Sequence of chain 1.C:
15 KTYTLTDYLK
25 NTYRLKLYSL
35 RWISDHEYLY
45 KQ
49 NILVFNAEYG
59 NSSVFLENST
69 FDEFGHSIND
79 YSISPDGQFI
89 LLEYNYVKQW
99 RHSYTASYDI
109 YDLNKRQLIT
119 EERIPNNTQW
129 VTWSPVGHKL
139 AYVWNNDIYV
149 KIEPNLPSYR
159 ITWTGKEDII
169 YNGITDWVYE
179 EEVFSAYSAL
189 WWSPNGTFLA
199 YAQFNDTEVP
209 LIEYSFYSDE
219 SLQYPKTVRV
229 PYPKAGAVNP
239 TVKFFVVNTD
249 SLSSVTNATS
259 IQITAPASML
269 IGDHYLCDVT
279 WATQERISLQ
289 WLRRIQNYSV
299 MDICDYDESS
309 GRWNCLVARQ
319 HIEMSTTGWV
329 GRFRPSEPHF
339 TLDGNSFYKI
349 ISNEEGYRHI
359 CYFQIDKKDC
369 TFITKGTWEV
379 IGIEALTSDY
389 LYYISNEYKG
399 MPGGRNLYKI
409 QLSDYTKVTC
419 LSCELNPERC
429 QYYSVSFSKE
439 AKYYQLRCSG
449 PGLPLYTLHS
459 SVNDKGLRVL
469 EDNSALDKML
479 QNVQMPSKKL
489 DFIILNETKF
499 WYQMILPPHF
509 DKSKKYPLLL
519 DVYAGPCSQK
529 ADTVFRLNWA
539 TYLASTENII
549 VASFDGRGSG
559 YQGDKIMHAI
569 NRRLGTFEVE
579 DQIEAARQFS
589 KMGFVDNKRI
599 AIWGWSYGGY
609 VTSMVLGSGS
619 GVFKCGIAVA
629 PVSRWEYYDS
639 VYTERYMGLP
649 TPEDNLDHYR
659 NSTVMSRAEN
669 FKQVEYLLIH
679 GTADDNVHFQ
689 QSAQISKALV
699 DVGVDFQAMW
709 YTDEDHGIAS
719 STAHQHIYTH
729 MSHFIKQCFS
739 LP

This protein binds this small molecule.
Small molecule (SMILES): CC(=O)N[C@@H]1[C@@H](O)[C@H](O)[C@@H](CO)O[C@H]1O

Binding-site contacts:
Ligand atom C8 contacts residue MET322 of chain 1.C at 4.2 Å (hydrophobic).
Ligand atom C2 contacts residue SER323 of chain 1.C at 4.3 Å.
Ligand atom O3 contacts residue ASN295 of chain 1.C at 4.3 Å.
Ligand atom O7 contacts residue ASN295 of chain 1.C at 4.1 Å.
Ligand atom O7 contacts residue THR324 of chain 1.C at 4.4 Å.
Ligand atom C3 contacts residue ASN295 of chain 1.C at 3.8 Å.
Ligand atom O6 contacts residue ARG570 of chain 1.C at 4.2 Å.
Ligand atom C7 contacts residue SER323 of chain 1.C at 4.2 Å.
Ligand atom O7 contacts residue SER323 of chain 1.C at 3.1 Å (h-bond).
Ligand atom C5 contacts residue ASN295 of chain 1.C at 3.6 Å.
Ligand atom O5 contacts residue ASN295 of chain 1.C at 2.4 Å (h-bond).
Ligand atom C4 contacts residue ASN295 of chain 1.C at 4.3 Å.
Ligand atom C8 contacts residue TYR296 of chain 1.C at 4.2 Å (hydrophobic).
Ligand atom C7 contacts residue ASN295 of chain 1.C at 4.0 Å.
Ligand atom O5 contacts residue ILE293 of chain 1.C at 4.0 Å.
Ligand atom C1 contacts residue ILE293 of chain 1.C at 4.2 Å (hydrophobic).
Ligand atom C2 contacts residue ASN295 of chain 1.C at 2.6 Å.
Ligand atom O7 contacts residue MET322 of chain 1.C at 4.1 Å.
Ligand atom C1 contacts residue ASN295 of chain 1.C at 1.4 Å.
Ligand atom N2 contacts residue ASN295 of chain 1.C at 3.4 Å (h-bond).